A protein and the small-molecule ligand that binds it are described below.
Small molecule (SMILES): CC(=O)N[C@@H]1[C@@H](O)[C@H](O)[C@@H](CO)O[C@H]1O

Sequence of chain 1.A:
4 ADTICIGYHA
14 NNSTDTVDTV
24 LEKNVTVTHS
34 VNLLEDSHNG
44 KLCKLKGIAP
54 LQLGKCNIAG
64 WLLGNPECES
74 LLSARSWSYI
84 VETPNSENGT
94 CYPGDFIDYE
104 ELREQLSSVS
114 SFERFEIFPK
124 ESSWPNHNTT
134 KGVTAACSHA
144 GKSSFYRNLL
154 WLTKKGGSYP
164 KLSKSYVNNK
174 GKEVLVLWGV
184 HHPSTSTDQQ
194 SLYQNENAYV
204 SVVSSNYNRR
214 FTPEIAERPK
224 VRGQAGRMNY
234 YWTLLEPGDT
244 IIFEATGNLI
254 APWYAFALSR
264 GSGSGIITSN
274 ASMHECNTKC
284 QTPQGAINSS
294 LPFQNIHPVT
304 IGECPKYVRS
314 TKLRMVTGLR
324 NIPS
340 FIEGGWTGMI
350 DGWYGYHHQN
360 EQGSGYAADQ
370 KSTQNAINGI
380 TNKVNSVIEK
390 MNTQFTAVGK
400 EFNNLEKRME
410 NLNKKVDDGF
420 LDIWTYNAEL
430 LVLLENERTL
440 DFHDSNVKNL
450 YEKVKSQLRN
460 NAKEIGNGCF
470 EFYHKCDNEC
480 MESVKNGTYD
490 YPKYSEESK

Binding-site contacts:
Ligand atom C7 contacts residue ASN131 of chain 1.A at 3.4 Å.
Ligand atom C7 contacts residue LYS158 of chain 1.A at 4.1 Å.
Ligand atom O7 contacts residue GLY159 of chain 1.A at 4.4 Å.
Ligand atom O7 contacts residue ASN131 of chain 1.A at 3.4 Å (h-bond).
Ligand atom N2 contacts residue THR133 of chain 1.A at 3.9 Å.
Ligand atom C2 contacts residue ASN131 of chain 1.A at 2.5 Å.
Ligand atom C6 contacts residue LYS134 of chain 1.A at 3.7 Å.
Ligand atom C1 contacts residue THR133 of chain 1.A at 3.4 Å.
Ligand atom O5 contacts residue ASN131 of chain 1.A at 2.4 Å (h-bond).
Ligand atom O5 contacts residue THR133 of chain 1.A at 4.3 Å.
Ligand atom C5 contacts residue LYS134 of chain 1.A at 4.4 Å.
Ligand atom C5 contacts residue THR133 of chain 1.A at 4.4 Å.
Ligand atom O7 contacts residue LYS158 of chain 1.A at 3.5 Å.
Ligand atom N2 contacts residue ASN131 of chain 1.A at 3.0 Å (h-bond).
Ligand atom C3 contacts residue THR133 of chain 1.A at 4.2 Å.
Ligand atom O5 contacts residue LYS134 of chain 1.A at 4.2 Å.
Ligand atom C2 contacts residue THR133 of chain 1.A at 4.0 Å.
Ligand atom C5 contacts residue ASN131 of chain 1.A at 3.7 Å.
Ligand atom C3 contacts residue ASN131 of chain 1.A at 3.8 Å.
Ligand atom C8 contacts residue LYS158 of chain 1.A at 3.6 Å.
Ligand atom C1 contacts residue ASN131 of chain 1.A at 1.4 Å.
Ligand atom C4 contacts residue ASN131 of chain 1.A at 4.2 Å.
Ligand atom C8 contacts residue ASN131 of chain 1.A at 4.1 Å.